Sequence of chain 1.A:
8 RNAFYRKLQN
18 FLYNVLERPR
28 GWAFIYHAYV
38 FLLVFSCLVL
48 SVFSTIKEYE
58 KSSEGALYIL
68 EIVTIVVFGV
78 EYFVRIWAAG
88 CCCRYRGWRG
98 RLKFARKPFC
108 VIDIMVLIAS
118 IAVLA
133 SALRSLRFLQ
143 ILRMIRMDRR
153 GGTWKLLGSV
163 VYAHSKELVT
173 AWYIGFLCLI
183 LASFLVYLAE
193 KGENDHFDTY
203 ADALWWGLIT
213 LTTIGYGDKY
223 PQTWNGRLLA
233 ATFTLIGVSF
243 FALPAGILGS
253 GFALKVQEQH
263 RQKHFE

Binding-site contacts:
Ligand atom C10 contacts residue LEU237 of chain 1.A at 3.7 Å (hydrophobic).
Ligand atom N6 contacts residue LEU237 of chain 1.A at 4.0 Å.
Ligand atom C10 contacts residue TRP174 of chain 1.D at 3.8 Å (hydrophobic).
Ligand atom C22 contacts residue SER241 of chain 1.A at 3.5 Å.
Ligand atom C12 contacts residue TRP174 of chain 1.D at 4.3 Å (hydrophobic).
Ligand atom N6 contacts residue PRO246 of chain 1.D at 4.2 Å.
Ligand atom C19 contacts residue PHE178 of chain 1.D at 4.1 Å (hydrophobic).
Ligand atom N4 contacts residue PHE243 of chain 1.D at 4.0 Å.
Ligand atom C14 contacts residue TRP174 of chain 1.D at 3.6 Å (hydrophobic).
Ligand atom N6 contacts residue PHE243 of chain 1.D at 3.2 Å (h-bond).
Ligand atom O3 contacts residue PRO246 of chain 1.D at 3.7 Å.
Ligand atom C17 contacts residue LEU181 of chain 1.D at 4.0 Å (hydrophobic).
Ligand atom C8 contacts residue TRP174 of chain 1.D at 3.9 Å (hydrophobic).
Ligand atom C13 contacts residue TRP174 of chain 1.D at 3.7 Å (hydrophobic).
Ligand atom C15 contacts residue PHE178 of chain 1.D at 4.3 Å (hydrophobic).
Ligand atom C9 contacts residue PHE178 of chain 1.D at 4.0 Å (hydrophobic).
Ligand atom C7 contacts residue PHE178 of chain 1.D at 3.9 Å (hydrophobic).
Ligand atom C7 contacts residue TRP174 of chain 1.D at 3.5 Å (hydrophobic).
Ligand atom C20 contacts residue LEU237 of chain 1.A at 4.0 Å (hydrophobic).
Ligand atom C9 contacts residue LEU237 of chain 1.A at 4.2 Å (hydrophobic).
Ligand atom N5 contacts residue LEU237 of chain 1.A at 3.1 Å (h-bond).
Ligand atom O2 contacts residue LEU237 of chain 1.A at 4.0 Å.
Ligand atom N6 contacts residue SER241 of chain 1.A at 3.2 Å (h-bond).
Ligand atom F1 contacts residue PHE42 of chain 1.C at 4.2 Å.
Ligand atom C16 contacts residue PHE178 of chain 1.D at 4.2 Å (hydrophobic).
Ligand atom C15 contacts residue PHE243 of chain 1.D at 4.1 Å (hydrophobic).
Ligand atom C12 contacts residue LEU237 of chain 1.A at 4.1 Å (hydrophobic).
Ligand atom C15 contacts residue LEU181 of chain 1.D at 4.3 Å (hydrophobic).
Ligand atom O3 contacts residue TRP174 of chain 1.D at 3.0 Å.
Ligand atom N5 contacts residue TRP174 of chain 1.D at 4.3 Å.
Ligand atom C18 contacts residue PHE178 of chain 1.D at 4.0 Å (hydrophobic).
Ligand atom N5 contacts residue SER241 of chain 1.A at 3.8 Å.
Ligand atom C12 contacts residue PHE243 of chain 1.D at 4.2 Å (hydrophobic).
Ligand atom C11 contacts residue PHE243 of chain 1.D at 4.0 Å (hydrophobic).
Ligand atom C17 contacts residue LEU237 of chain 1.A at 3.5 Å (hydrophobic).
Ligand atom C15 contacts residue LEU237 of chain 1.A at 3.6 Å (hydrophobic).
Ligand atom C20 contacts residue TRP174 of chain 1.D at 4.0 Å (hydrophobic).
Ligand atom C17 contacts residue PHE178 of chain 1.D at 4.2 Å (hydrophobic).
Ligand atom C19 contacts residue LEU237 of chain 1.A at 3.9 Å (hydrophobic).
Ligand atom O2 contacts residue ILE238 of chain 1.A at 3.8 Å.

The small molecule below binds the protein below.
Small molecule (SMILES): CCOC(=O)Nc1ccc(NCc2ccc(F)cc2)cc1N

Sequence of chain 1.D:
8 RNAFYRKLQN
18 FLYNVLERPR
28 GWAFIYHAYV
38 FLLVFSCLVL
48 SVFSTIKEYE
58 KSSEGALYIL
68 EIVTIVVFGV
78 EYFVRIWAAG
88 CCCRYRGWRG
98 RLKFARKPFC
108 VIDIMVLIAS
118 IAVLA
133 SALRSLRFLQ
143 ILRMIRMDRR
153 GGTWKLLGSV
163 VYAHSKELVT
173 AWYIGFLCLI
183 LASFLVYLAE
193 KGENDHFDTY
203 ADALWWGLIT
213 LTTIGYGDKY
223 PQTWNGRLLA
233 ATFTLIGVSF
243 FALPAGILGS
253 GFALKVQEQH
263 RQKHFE

Sequence of chain 1.C:
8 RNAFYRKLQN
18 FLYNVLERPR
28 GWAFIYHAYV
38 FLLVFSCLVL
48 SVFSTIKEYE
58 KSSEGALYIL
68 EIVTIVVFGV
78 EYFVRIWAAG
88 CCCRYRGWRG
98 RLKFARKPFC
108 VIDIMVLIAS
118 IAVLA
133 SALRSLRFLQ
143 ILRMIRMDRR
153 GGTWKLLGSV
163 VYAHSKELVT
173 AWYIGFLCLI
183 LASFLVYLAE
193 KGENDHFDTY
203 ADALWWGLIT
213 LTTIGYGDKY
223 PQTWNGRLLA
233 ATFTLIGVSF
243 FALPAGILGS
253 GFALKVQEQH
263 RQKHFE